Sequence of chain 1.A:
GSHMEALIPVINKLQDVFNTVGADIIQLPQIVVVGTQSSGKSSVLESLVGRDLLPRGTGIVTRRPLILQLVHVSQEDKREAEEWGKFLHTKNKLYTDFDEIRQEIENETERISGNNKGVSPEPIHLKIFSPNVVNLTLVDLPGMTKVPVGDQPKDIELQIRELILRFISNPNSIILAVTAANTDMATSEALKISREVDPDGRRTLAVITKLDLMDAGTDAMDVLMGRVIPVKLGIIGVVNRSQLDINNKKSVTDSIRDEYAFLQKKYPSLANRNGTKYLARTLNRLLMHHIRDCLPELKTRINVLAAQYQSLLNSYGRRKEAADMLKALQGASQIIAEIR

Binding-site contacts:
Ligand atom C16 contacts residue ILE42 of chain 1.A at 3.6 Å (hydrophobic).
Ligand atom C2 contacts residue ARG327 of chain 1.A at 3.8 Å.
Ligand atom C27 contacts residue LEU331 of chain 1.A at 4.2 Å (hydrophobic).
Ligand atom C9 contacts residue ILE42 of chain 1.A at 4.4 Å (hydrophobic).
Ligand atom C7 contacts residue GLN334 of chain 1.A at 3.8 Å.
Ligand atom C19 contacts residue VAL38 of chain 1.A at 4.2 Å (hydrophobic).
Ligand atom N11 contacts residue TYR335 of chain 1.A at 4.1 Å.
Ligand atom C8 contacts residue GLN334 of chain 1.A at 3.6 Å.
Ligand atom C4 contacts residue LEU331 of chain 1.A at 4.3 Å (hydrophobic).
Ligand atom N6 contacts residue GLN334 of chain 1.A at 3.0 Å (h-bond).
Ligand atom C8 contacts residue LEU331 of chain 1.A at 3.4 Å (hydrophobic).
Ligand atom C3 contacts residue VAL330 of chain 1.A at 3.8 Å (hydrophobic).
Ligand atom C25 contacts residue ILE42 of chain 1.A at 4.0 Å (hydrophobic).
Ligand atom C13 contacts residue TYR335 of chain 1.A at 3.7 Å (hydrophobic).
Ligand atom C13 contacts residue GLN334 of chain 1.A at 4.0 Å.
Ligand atom C5 contacts residue GLN334 of chain 1.A at 4.4 Å.
Ligand atom C26 contacts residue ILE42 of chain 1.A at 4.0 Å (hydrophobic).
Ligand atom C3 contacts residue GLN334 of chain 1.A at 3.7 Å.
Ligand atom C15 contacts residue ILE42 of chain 1.A at 4.1 Å (hydrophobic).
Ligand atom C10 contacts residue TYR335 of chain 1.A at 4.0 Å (hydrophobic).
Ligand atom C12 contacts residue LEU331 of chain 1.A at 4.0 Å (hydrophobic).
Ligand atom C5 contacts residue VAL330 of chain 1.A at 4.2 Å (hydrophobic).
Ligand atom C4 contacts residue VAL330 of chain 1.A at 3.8 Å (hydrophobic).
Ligand atom N6 contacts residue LEU331 of chain 1.A at 3.5 Å.
Ligand atom C15 contacts residue TYR335 of chain 1.A at 3.8 Å (hydrophobic).
Ligand atom C27 contacts residue ARG327 of chain 1.A at 4.0 Å.
Ligand atom C27 contacts residue ILE42 of chain 1.A at 4.4 Å (hydrophobic).
Ligand atom C12 contacts residue GLN334 of chain 1.A at 3.9 Å.
Ligand atom C7 contacts residue LEU331 of chain 1.A at 3.5 Å (hydrophobic).
Ligand atom O1 contacts residue LEU331 of chain 1.A at 4.3 Å.
Ligand atom C12 contacts residue TYR335 of chain 1.A at 3.2 Å (hydrophobic).
Ligand atom N24 contacts residue ILE42 of chain 1.A at 3.7 Å.
Ligand atom C18 contacts residue ILE42 of chain 1.A at 3.8 Å (hydrophobic).
Ligand atom C17 contacts residue ILE42 of chain 1.A at 3.8 Å (hydrophobic).
Ligand atom C2 contacts residue LEU331 of chain 1.A at 3.9 Å (hydrophobic).
Ligand atom O1 contacts residue ARG327 of chain 1.A at 2.7 Å (salt-bridge).
Ligand atom C14 contacts residue TYR335 of chain 1.A at 3.6 Å (hydrophobic).
Ligand atom C2 contacts residue GLN334 of chain 1.A at 3.8 Å.
Ligand atom C4 contacts residue ARG327 of chain 1.A at 3.8 Å.
Ligand atom C9 contacts residue LEU331 of chain 1.A at 4.1 Å (hydrophobic).

This small molecule binds to this protein.
Small molecule (SMILES): Cc1ccc(-c2cc(N3CCC3)c3cc(NC(=O)C(C)C)ccc3n2)cc1